Sequence of chain 1.D:
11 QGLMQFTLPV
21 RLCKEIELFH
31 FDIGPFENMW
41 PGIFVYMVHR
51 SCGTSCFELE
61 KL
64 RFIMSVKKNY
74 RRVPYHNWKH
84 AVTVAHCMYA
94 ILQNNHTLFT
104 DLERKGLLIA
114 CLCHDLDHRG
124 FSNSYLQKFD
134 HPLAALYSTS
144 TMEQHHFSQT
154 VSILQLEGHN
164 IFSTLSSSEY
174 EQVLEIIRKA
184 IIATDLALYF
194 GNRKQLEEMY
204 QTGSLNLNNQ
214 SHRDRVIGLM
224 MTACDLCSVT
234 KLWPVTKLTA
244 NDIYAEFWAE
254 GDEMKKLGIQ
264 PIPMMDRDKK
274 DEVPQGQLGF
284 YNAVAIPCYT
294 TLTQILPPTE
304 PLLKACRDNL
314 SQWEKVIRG

The small molecule below binds the protein below.
Small molecule (SMILES): Cc1ncc(C(F)(F)F)c2nc(CCc3nc(N4CCCC4)nn3C)nn12

Binding-site contacts:
Ligand atom C2 contacts residue PHE283 of chain 1.D at 3.6 Å (hydrophobic).
Ligand atom C19 contacts residue PRO266 of chain 1.D at 3.7 Å (hydrophobic).
Ligand atom N8 contacts residue PHE250 of chain 1.D at 3.7 Å.
Ligand atom C22 contacts residue TYR247 of chain 1.D at 3.7 Å (hydrophobic).
Ligand atom F27 contacts residue PHE250 of chain 1.D at 3.4 Å.
Ligand atom C12 contacts residue PHE283 of chain 1.D at 3.6 Å (hydrophobic).
Ligand atom N5 contacts residue PHE283 of chain 1.D at 3.6 Å.
Ligand atom N14 contacts residue MET267 of chain 1.D at 3.7 Å.
Ligand atom C21 contacts residue GLU275 of chain 1.D at 3.6 Å.
Ligand atom C6 contacts residue PHE283 of chain 1.D at 3.6 Å (hydrophobic).
Ligand atom N18 contacts residue GLY279 of chain 1.D at 3.4 Å.
Ligand atom C12 contacts residue GLN280 of chain 1.D at 3.3 Å.
Ligand atom N16 contacts residue GLY279 of chain 1.D at 3.6 Å.
Ligand atom C19 contacts residue MET267 of chain 1.D at 3.6 Å (hydrophobic).
Ligand atom C12 contacts residue TYR247 of chain 1.D at 3.3 Å (hydrophobic).
Ligand atom C12 contacts residue GLY279 of chain 1.D at 3.6 Å.
Ligand atom N17 contacts residue MET267 of chain 1.D at 3.6 Å.
Ligand atom F26 contacts residue LEU189 of chain 1.D at 3.3 Å.
Ligand atom C20 contacts residue PRO266 of chain 1.D at 3.7 Å (hydrophobic).
Ligand atom C7 contacts residue SER231 of chain 1.D at 3.7 Å.
Ligand atom N1 contacts residue ILE246 of chain 1.D at 3.6 Å.
Ligand atom N10 contacts residue GLN280 of chain 1.D at 3.0 Å (h-bond).
Ligand atom F25 contacts residue LEU229 of chain 1.D at 3.6 Å.
Ligand atom C2 contacts residue LEU229 of chain 1.D at 3.5 Å (hydrophobic).
Ligand atom C11 contacts residue TYR247 of chain 1.D at 3.7 Å (hydrophobic).
Ligand atom C3 contacts residue PHE283 of chain 1.D at 3.4 Å (hydrophobic).
Ligand atom C15 contacts residue MET267 of chain 1.D at 3.3 Å (hydrophobic).
Ligand atom N14 contacts residue TYR247 of chain 1.D at 2.6 Å (h-bond).
Ligand atom C15 contacts residue GLY279 of chain 1.D at 3.2 Å.
Ligand atom N16 contacts residue MET267 of chain 1.D at 3.2 Å.
Ligand atom N18 contacts residue MET267 of chain 1.D at 3.6 Å.
Ligand atom N14 contacts residue GLY279 of chain 1.D at 3.4 Å.
Ligand atom C13 contacts residue TYR247 of chain 1.D at 3.3 Å (hydrophobic).
Ligand atom F26 contacts residue PHE283 of chain 1.D at 3.1 Å.
Ligand atom C13 contacts residue GLY279 of chain 1.D at 3.3 Å.
Ligand atom C6 contacts residue ILE246 of chain 1.D at 3.4 Å (hydrophobic).
Ligand atom C4 contacts residue PHE283 of chain 1.D at 3.5 Å (hydrophobic).
Ligand atom C7 contacts residue ILE246 of chain 1.D at 3.4 Å (hydrophobic).
Ligand atom N17 contacts residue GLY279 of chain 1.D at 3.4 Å (h-bond).
Ligand atom C21 contacts residue LYS272 of chain 1.D at 3.5 Å.